The small molecule below binds the protein below.
Small molecule (SMILES): CC(=O)N[C@H]1[C@H]([C@H](O)[C@H](O)CO)O[C@@](O[C@H](CO)[C@@H](O)[C@@H]2O[C@@H](C(=O)O)C[C@H](O)[C@H]2NC(C)=O)(C(=O)O)C[C@@H]1O

Binding-site contacts:
Ligand atom C10 contacts residue LEU62 of chain 41.D at 3.5 Å (hydrophobic).
Ligand atom O8 contacts residue LYS68 of chain 41.D at 3.5 Å.
Ligand atom O8 contacts residue THR276 of chain 41.D at 3.8 Å.
Ligand atom C11 contacts residue LYS68 of chain 41.D at 3.7 Å.
Ligand atom O10 contacts residue LEU62 of chain 41.D at 3.1 Å.
Ligand atom N5 contacts residue GLN278 of chain 41.D at 3.9 Å.
Ligand atom C11 contacts residue HIS138 of chain 41.C at 3.3 Å.
Ligand atom C11 contacts residue PHE270 of chain 41.D at 3.9 Å (hydrophobic).
Ligand atom C11 contacts residue THR276 of chain 41.D at 3.4 Å.
Ligand atom C1 contacts residue SER274 of chain 41.D at 3.4 Å.
Ligand atom O1B contacts residue SER274 of chain 41.D at 2.4 Å (h-bond).
Ligand atom C11 contacts residue GLN278 of chain 41.D at 3.5 Å.
Ligand atom C9 contacts residue LYS68 of chain 41.D at 3.8 Å.
Ligand atom C11 contacts residue PHE65 of chain 41.D at 3.8 Å (hydrophobic).
Ligand atom O1B contacts residue THR276 of chain 41.D at 3.5 Å (h-bond).
Ligand atom O9 contacts residue LYS68 of chain 41.D at 2.8 Å (salt-bridge).
Ligand atom N5 contacts residue LYS68 of chain 41.D at 2.9 Å (salt-bridge).
Ligand atom O10 contacts residue PHE75 of chain 41.E at 2.6 Å.
Ligand atom O7 contacts residue LEU62 of chain 41.D at 3.5 Å.
Ligand atom O9 contacts residue LEU67 of chain 41.D at 3.2 Å.
Ligand atom N5 contacts residue ASN272 of chain 41.D at 3.3 Å (h-bond).
Ligand atom N5 contacts residue PHE75 of chain 41.E at 3.8 Å.
Ligand atom C9 contacts residue GLN278 of chain 41.D at 3.2 Å.
Ligand atom C8 contacts residue GLN278 of chain 41.D at 3.7 Å.
Ligand atom C6 contacts residue LYS68 of chain 41.D at 3.8 Å.
Ligand atom C11 contacts residue ASN272 of chain 41.D at 3.6 Å.
Ligand atom C5 contacts residue LYS68 of chain 41.D at 3.7 Å.
Ligand atom C7 contacts residue GLN278 of chain 41.D at 3.8 Å.
Ligand atom O1A contacts residue SER274 of chain 41.D at 3.8 Å.
Ligand atom C11 contacts residue PHE75 of chain 41.E at 1.8 Å (hydrophobic).
Ligand atom C11 contacts residue LEU62 of chain 41.D at 3.9 Å (hydrophobic).
Ligand atom O8 contacts residue GLN278 of chain 41.D at 3.5 Å (h-bond).
Ligand atom O1A contacts residue ASN272 of chain 41.D at 3.6 Å (h-bond).
Ligand atom O1B contacts residue LYS68 of chain 41.D at 3.6 Å.
Ligand atom C10 contacts residue PHE75 of chain 41.E at 2.7 Å (hydrophobic).
Ligand atom C10 contacts residue LYS68 of chain 41.D at 3.8 Å.
Ligand atom C1 contacts residue THR276 of chain 41.D at 3.4 Å.
Ligand atom O8 contacts residue ASN272 of chain 41.D at 3.4 Å (h-bond).
Ligand atom O1A contacts residue THR276 of chain 41.D at 2.6 Å (h-bond).
Ligand atom C6 contacts residue ASN272 of chain 41.D at 3.7 Å.

Sequence of chain 41.C:
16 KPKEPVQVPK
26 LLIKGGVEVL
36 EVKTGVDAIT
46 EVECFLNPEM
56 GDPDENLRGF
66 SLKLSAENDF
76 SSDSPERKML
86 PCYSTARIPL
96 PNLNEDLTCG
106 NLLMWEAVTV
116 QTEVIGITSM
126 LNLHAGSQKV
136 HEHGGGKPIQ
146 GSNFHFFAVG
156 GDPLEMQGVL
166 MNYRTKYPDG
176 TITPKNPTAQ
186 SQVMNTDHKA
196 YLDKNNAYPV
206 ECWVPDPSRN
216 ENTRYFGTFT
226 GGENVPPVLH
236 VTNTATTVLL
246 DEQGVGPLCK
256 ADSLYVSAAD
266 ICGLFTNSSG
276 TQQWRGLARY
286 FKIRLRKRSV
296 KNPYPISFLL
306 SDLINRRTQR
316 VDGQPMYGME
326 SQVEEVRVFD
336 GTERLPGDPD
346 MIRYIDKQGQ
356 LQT

Sequence of chain 41.D:
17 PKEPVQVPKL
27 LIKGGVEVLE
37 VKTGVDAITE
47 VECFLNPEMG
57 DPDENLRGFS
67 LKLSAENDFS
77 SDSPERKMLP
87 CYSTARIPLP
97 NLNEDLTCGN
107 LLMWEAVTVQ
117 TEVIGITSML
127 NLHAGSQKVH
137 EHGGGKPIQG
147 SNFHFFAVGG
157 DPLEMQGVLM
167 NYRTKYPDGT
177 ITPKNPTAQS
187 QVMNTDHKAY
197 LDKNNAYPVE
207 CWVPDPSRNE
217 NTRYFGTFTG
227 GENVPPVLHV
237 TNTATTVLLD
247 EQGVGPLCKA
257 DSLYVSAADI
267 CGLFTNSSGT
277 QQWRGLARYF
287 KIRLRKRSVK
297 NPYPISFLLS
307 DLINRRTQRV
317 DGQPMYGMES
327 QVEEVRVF

Sequence of chain 41.E:
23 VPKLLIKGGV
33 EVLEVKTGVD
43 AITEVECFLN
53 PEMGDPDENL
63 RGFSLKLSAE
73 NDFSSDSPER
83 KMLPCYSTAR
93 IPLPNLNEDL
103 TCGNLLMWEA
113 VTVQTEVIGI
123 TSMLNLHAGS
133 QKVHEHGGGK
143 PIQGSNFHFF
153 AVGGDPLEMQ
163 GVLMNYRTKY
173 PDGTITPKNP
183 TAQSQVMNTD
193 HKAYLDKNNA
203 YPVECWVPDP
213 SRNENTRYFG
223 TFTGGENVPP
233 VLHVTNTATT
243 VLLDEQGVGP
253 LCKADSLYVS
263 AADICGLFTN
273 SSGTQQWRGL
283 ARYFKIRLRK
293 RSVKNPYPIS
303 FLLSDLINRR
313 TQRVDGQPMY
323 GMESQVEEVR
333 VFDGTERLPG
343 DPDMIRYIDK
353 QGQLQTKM